The small molecule below binds the protein below.
Small molecule (SMILES): CCC[C@H]1c2ccccc2C=NN1C(=O)/C=C/c1cc(Cc2cnc(N)nc2N)cc(OC)c1OC

Binding-site contacts:
Ligand atom C14 contacts residue LEU28 of chain 1.A at 3.5 Å (hydrophobic).
Ligand atom N35 contacts residue VAL31 of chain 1.A at 3.5 Å.
Ligand atom C34 contacts residue ASP27 of chain 1.A at 3.4 Å.
Ligand atom C23 contacts residue LYS29 of chain 1.A at 3.5 Å.
Ligand atom C02 contacts residue NAP1 of chain 1.C at 3.3 Å.
Ligand atom N36 contacts residue LEU5 of chain 1.A at 3.7 Å.
Ligand atom C19 contacts residue LYS32 of chain 1.A at 3.5 Å.
Ligand atom C26 contacts residue LYS32 of chain 1.A at 3.7 Å.
Ligand atom N01 contacts residue TYR98 of chain 1.A at 3.7 Å.
Ligand atom C34 contacts residue VAL31 of chain 1.A at 3.3 Å (hydrophobic).
Ligand atom N33 contacts residue ASP27 of chain 1.A at 3.3 Å (salt-bridge).
Ligand atom N36 contacts residue VAL6 of chain 1.A at 3.5 Å.
Ligand atom C04 contacts residue NAP1 of chain 1.C at 3.5 Å.
Ligand atom N01 contacts residue NAP1 of chain 1.C at 3.6 Å.
Ligand atom N01 contacts residue LEU5 of chain 1.A at 3.0 Å (h-bond).
Ligand atom C27 contacts residue PRO55 of chain 1.A at 3.5 Å (hydrophobic).
Ligand atom C09 contacts residue SER49 of chain 1.A at 3.7 Å.
Ligand atom N01 contacts residue PHE92 of chain 1.A at 3.1 Å (h-bond).
Ligand atom N35 contacts residue ASP27 of chain 1.A at 2.7 Å (salt-bridge).
Ligand atom C28 contacts residue PRO55 of chain 1.A at 3.7 Å (hydrophobic).
Ligand atom C25 contacts residue ARG57 of chain 1.A at 3.3 Å.
Ligand atom N36 contacts residue VAL31 of chain 1.A at 3.5 Å.
Ligand atom C19 contacts residue ARG57 of chain 1.A at 2.8 Å.
Ligand atom C34 contacts residue NAP1 of chain 1.C at 3.4 Å.
Ligand atom C03 contacts residue NAP1 of chain 1.C at 3.5 Å.
Ligand atom N18 contacts residue LEU54 of chain 1.A at 3.5 Å.
Ligand atom C26 contacts residue ARG57 of chain 1.A at 2.9 Å.
Ligand atom N35 contacts residue VAL6 of chain 1.A at 3.4 Å.
Ligand atom C31 contacts residue PHE92 of chain 1.A at 3.7 Å (hydrophobic).
Ligand atom C05 contacts residue PHE92 of chain 1.A at 3.7 Å (hydrophobic).
Ligand atom N33 contacts residue NAP1 of chain 1.C at 3.6 Å.
Ligand atom C04 contacts residue PHE92 of chain 1.A at 3.3 Å (hydrophobic).
Ligand atom N36 contacts residue NAP1 of chain 1.C at 3.2 Å (h-bond).
Ligand atom C32 contacts residue NAP1 of chain 1.C at 3.7 Å.
Ligand atom C34 contacts residue ALA7 of chain 1.A at 3.6 Å (hydrophobic).
Ligand atom C09 contacts residue NAP1 of chain 1.C at 2.9 Å.
Ligand atom O08 contacts residue SER49 of chain 1.A at 3.7 Å.
Ligand atom N35 contacts residue ALA7 of chain 1.A at 3.4 Å.
Ligand atom C12 contacts residue LEU20 of chain 1.A at 3.7 Å (hydrophobic).
Ligand atom N33 contacts residue VAL31 of chain 1.A at 3.5 Å.

Sequence of chain 1.A:
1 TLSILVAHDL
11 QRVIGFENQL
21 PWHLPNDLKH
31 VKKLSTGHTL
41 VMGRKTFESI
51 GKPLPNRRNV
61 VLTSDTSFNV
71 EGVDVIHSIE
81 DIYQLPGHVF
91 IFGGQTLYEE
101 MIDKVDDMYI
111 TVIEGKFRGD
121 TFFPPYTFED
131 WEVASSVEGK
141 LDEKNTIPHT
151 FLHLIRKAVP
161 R